Sequence of chain 1.D:
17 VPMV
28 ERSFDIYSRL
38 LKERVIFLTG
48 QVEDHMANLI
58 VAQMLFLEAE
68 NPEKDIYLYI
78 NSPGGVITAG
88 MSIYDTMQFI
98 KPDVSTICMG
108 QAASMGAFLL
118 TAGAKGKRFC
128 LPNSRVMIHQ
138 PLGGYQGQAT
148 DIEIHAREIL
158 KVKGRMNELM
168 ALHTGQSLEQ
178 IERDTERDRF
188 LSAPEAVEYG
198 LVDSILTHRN

A small-molecule ligand and the protein it binds are described below.
Small molecule (SMILES): CC(C)(C(=O)NCCSc1ccccc1Cl)S(=O)(=O)c1ccc(C(F)(F)F)cn1

Sequence of chain 1.C:
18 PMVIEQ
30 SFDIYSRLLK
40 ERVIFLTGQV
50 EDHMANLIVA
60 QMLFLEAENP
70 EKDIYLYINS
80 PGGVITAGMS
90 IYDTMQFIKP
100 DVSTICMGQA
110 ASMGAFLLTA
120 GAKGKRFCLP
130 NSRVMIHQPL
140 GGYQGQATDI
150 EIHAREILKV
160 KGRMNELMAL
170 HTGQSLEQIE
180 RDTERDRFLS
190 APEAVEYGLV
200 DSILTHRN

Binding-site contacts:
Ligand atom CBB contacts residue ALA66 of chain 1.C at 3.2 Å (hydrophobic).
Ligand atom CBA contacts residue ARG36 of chain 1.D at 3.3 Å.
Ligand atom SAV contacts residue LEU62 of chain 1.C at 3.5 Å (h-bond).
Ligand atom OAR contacts residue TYR76 of chain 1.D at 3.3 Å (h-bond).
Ligand atom FAD contacts residue TYR74 of chain 1.D at 4.0 Å.
Ligand atom CAN contacts residue TYR74 of chain 1.D at 3.5 Å (hydrophobic).
Ligand atom CAW contacts residue ALA66 of chain 1.C at 3.5 Å (hydrophobic).
Ligand atom CAX contacts residue ALA66 of chain 1.C at 3.4 Å (hydrophobic).
Ligand atom OAM contacts residue TYR76 of chain 1.D at 3.2 Å (h-bond).
Ligand atom CAN contacts residue TYR76 of chain 1.D at 3.3 Å (hydrophobic).
Ligand atom OAM contacts residue PHE96 of chain 1.C at 3.7 Å.
Ligand atom CAY contacts residue ALA66 of chain 1.C at 3.3 Å (hydrophobic).
Ligand atom CAZ contacts residue ALA66 of chain 1.C at 3.2 Å (hydrophobic).
Ligand atom CAH contacts residue ILE104 of chain 1.D at 4.0 Å (hydrophobic).
Ligand atom CAQ contacts residue VAL42 of chain 1.D at 3.8 Å (hydrophobic).
Ligand atom CAN contacts residue ILE104 of chain 1.D at 3.9 Å (hydrophobic).
Ligand atom CAX contacts residue GLU40 of chain 1.D at 3.6 Å.
Ligand atom CBA contacts residue GLU40 of chain 1.D at 2.8 Å.
Ligand atom CAG contacts residue TYR74 of chain 1.D at 3.9 Å (hydrophobic).
Ligand atom CBA contacts residue ALA66 of chain 1.C at 3.3 Å (hydrophobic).
Ligand atom SAL contacts residue ARG206 of chain 1.D at 3.2 Å (salt-bridge).
Ligand atom NAS contacts residue VAL42 of chain 1.D at 3.5 Å.
Ligand atom CAW contacts residue GLU40 of chain 1.D at 3.0 Å.
Ligand atom CAG contacts residue LEU203 of chain 1.D at 3.9 Å (hydrophobic).
Ligand atom SAV contacts residue LEU37 of chain 1.D at 3.5 Å.
Ligand atom CAZ contacts residue GLU40 of chain 1.D at 3.1 Å.
Ligand atom FAB contacts residue PHE126 of chain 1.D at 2.9 Å.
Ligand atom CBB contacts residue ARG36 of chain 1.D at 3.9 Å.
Ligand atom CAW contacts residue ARG36 of chain 1.D at 3.9 Å.
Ligand atom CAP contacts residue TYR74 of chain 1.D at 3.5 Å (hydrophobic).
Ligand atom CLB contacts residue GLU40 of chain 1.D at 3.4 Å.
Ligand atom CLB contacts residue LEU37 of chain 1.D at 4.0 Å.
Ligand atom OAK contacts residue ARG206 of chain 1.D at 2.1 Å (salt-bridge).
Ligand atom CLB contacts residue ARG36 of chain 1.D at 3.9 Å.
Ligand atom CBB contacts residue GLU40 of chain 1.D at 3.0 Å.
Ligand atom OAM contacts residue ARG206 of chain 1.D at 3.3 Å (salt-bridge).
Ligand atom CAY contacts residue GLU40 of chain 1.D at 3.7 Å.
Ligand atom SAV contacts residue GLU40 of chain 1.D at 3.7 Å.
Ligand atom CAT contacts residue VAL42 of chain 1.D at 3.6 Å (hydrophobic).
Ligand atom CLB contacts residue PHE63 of chain 1.C at 3.4 Å.